This protein binds this small molecule.
Small molecule (SMILES): CC(=O)N[C@@H]1[C@@H](O)[C@H](O)[C@@H](CO)O[C@H]1O

Sequence of chain 56.A:
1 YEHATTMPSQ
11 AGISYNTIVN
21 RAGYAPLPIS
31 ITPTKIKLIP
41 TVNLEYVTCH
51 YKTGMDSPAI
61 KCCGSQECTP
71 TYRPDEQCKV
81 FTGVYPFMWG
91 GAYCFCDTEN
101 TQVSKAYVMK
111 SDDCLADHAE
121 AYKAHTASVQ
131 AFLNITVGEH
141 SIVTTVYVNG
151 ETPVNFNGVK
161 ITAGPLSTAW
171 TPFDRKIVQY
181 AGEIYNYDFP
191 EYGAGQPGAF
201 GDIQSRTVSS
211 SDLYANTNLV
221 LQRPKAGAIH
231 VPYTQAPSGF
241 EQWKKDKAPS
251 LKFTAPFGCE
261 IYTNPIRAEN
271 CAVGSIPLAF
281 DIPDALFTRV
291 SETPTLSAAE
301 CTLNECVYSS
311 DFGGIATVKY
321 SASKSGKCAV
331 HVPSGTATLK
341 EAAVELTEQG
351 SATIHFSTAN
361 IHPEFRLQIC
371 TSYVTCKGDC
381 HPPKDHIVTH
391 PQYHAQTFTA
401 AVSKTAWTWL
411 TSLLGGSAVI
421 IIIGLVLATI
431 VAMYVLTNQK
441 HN

Sequence of chain 8.B:
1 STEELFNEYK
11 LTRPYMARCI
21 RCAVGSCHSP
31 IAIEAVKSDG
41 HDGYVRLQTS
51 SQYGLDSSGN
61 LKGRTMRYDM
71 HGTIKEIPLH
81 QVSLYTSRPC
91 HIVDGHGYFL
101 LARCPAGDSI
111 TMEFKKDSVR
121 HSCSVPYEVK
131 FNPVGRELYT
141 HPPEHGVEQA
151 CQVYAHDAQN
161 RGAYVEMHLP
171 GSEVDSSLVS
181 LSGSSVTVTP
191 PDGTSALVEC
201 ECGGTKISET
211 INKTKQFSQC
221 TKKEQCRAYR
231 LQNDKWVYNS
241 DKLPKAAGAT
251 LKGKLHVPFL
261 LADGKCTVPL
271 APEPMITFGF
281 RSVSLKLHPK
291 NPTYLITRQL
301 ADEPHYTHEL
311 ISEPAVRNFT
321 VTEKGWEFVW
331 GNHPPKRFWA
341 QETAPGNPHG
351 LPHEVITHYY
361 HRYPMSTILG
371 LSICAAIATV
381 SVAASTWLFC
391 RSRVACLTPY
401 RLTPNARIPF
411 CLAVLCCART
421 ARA

Binding-site contacts:
Ligand atom O6 contacts residue SER284 of chain 8.B at 2.4 Å (h-bond).
Ligand atom O5 contacts residue SER284 of chain 8.B at 4.2 Å.
Ligand atom C8 contacts residue GLU305 of chain 56.A at 4.5 Å.
Ligand atom C7 contacts residue GLU305 of chain 56.A at 3.6 Å.
Ligand atom N2 contacts residue GLU305 of chain 56.A at 4.4 Å.
Ligand atom O6 contacts residue ASN318 of chain 8.B at 2.9 Å (h-bond).
Ligand atom O7 contacts residue GLU305 of chain 56.A at 2.4 Å (salt-bridge).
Ligand atom C6 contacts residue SER284 of chain 8.B at 3.4 Å.
Ligand atom C6 contacts residue ASN318 of chain 8.B at 3.2 Å.
Ligand atom C5 contacts residue SER284 of chain 8.B at 4.5 Å.